Sequence of chain 58.B:
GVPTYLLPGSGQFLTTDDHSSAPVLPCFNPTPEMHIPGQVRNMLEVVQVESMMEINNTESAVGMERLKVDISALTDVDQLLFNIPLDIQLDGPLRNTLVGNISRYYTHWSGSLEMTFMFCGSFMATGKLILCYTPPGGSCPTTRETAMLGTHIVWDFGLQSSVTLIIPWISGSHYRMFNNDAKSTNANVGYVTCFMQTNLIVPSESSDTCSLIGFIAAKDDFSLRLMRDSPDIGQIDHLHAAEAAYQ

Sequence of chain 58.A:
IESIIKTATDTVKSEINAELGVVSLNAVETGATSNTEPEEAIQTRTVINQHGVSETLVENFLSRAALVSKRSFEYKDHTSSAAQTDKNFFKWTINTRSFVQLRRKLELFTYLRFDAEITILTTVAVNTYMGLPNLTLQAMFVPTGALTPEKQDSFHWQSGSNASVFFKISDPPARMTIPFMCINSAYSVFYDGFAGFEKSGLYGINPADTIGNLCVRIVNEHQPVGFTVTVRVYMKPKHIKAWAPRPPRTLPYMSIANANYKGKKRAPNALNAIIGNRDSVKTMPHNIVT

This protein binds this small molecule.
Small molecule (SMILES): CC(=O)N[C@@H]1[C@@H](O)[C@H](O[C@@H]2O[C@H](CO[C@]3(C(=O)O)C[C@H](O)[C@@H](NC(C)=O)[C@H]([C@H](O)[C@H](O)CO)O3)[C@H](O)[C@H](O)[C@H]2O)[C@@H](CO)O[C@H]1O

Binding-site contacts:
Ligand atom C4 contacts residue PRO274 of chain 58.A at 3.8 Å (hydrophobic).
Ligand atom C8 contacts residue ASN180 of chain 58.B at 3.0 Å.
Ligand atom O1B contacts residue ASP91 of chain 58.B at 3.8 Å.
Ligand atom C10 contacts residue LYS270 of chain 58.A at 3.6 Å.
Ligand atom C3 contacts residue ARG104 of chain 58.B at 3.8 Å.
Ligand atom O4 contacts residue ASN275 of chain 58.A at 2.8 Å (h-bond).
Ligand atom C3 contacts residue PRO274 of chain 58.A at 3.7 Å (hydrophobic).
Ligand atom N5 contacts residue PRO231 of chain 58.B at 2.6 Å (h-bond).
Ligand atom O10 contacts residue ASN275 of chain 58.A at 2.7 Å (h-bond).
Ligand atom C1 contacts residue ARG104 of chain 58.B at 3.4 Å.
Ligand atom O7 contacts residue PRO274 of chain 58.A at 3.5 Å.
Ligand atom O3 contacts residue GLY282 of chain 58.A at 3.3 Å.
Ligand atom C4 contacts residue ASN275 of chain 58.A at 3.7 Å.
Ligand atom N5 contacts residue ASN275 of chain 58.A at 3.5 Å (h-bond).
Ligand atom C4 contacts residue ASP91 of chain 58.B at 3.4 Å.
Ligand atom O7 contacts residue ASN180 of chain 58.B at 3.2 Å (h-bond).
Ligand atom O4 contacts residue ASP232 of chain 58.B at 2.9 Å (salt-bridge).
Ligand atom C10 contacts residue PRO231 of chain 58.B at 3.5 Å (hydrophobic).
Ligand atom C4 contacts residue PRO231 of chain 58.B at 3.4 Å (hydrophobic).
Ligand atom C11 contacts residue GLY234 of chain 58.B at 3.7 Å.
Ligand atom C11 contacts residue ILE233 of chain 58.B at 3.5 Å (hydrophobic).
Ligand atom O4 contacts residue PRO231 of chain 58.B at 3.8 Å.
Ligand atom O6 contacts residue ASP91 of chain 58.B at 3.2 Å.
Ligand atom O7 contacts residue LYS270 of chain 58.A at 3.4 Å (salt-bridge).
Ligand atom C7 contacts residue ASN180 of chain 58.B at 3.5 Å.
Ligand atom C5 contacts residue PRO231 of chain 58.B at 3.4 Å (hydrophobic).
Ligand atom C10 contacts residue ASN275 of chain 58.A at 3.2 Å.
Ligand atom C5 contacts residue ASN275 of chain 58.A at 3.5 Å.
Ligand atom C4 contacts residue ARG104 of chain 58.B at 3.7 Å.
Ligand atom O4 contacts residue ARG95 of chain 58.B at 3.3 Å (salt-bridge).
Ligand atom O1B contacts residue ARG104 of chain 58.B at 2.4 Å (salt-bridge).
Ligand atom C10 contacts residue ASP232 of chain 58.B at 3.6 Å.
Ligand atom C4 contacts residue ASP232 of chain 58.B at 3.5 Å.
Ligand atom O3 contacts residue PRO274 of chain 58.A at 3.6 Å.
Ligand atom O10 contacts residue LYS270 of chain 58.A at 3.0 Å (salt-bridge).
Ligand atom C11 contacts residue ASP232 of chain 58.B at 3.4 Å.
Ligand atom C11 contacts residue PRO231 of chain 58.B at 3.5 Å (hydrophobic).
Ligand atom C3 contacts residue ARG95 of chain 58.B at 3.8 Å.
Ligand atom O4 contacts residue ASP91 of chain 58.B at 2.4 Å (salt-bridge).
Ligand atom O6 contacts residue PRO274 of chain 58.A at 3.8 Å.